Binding-site contacts:
Ligand atom C1 contacts residue GLU150 of chain 1.B at 4.1 Å.
Ligand atom C3 contacts residue ASN154 of chain 1.B at 3.8 Å.
Ligand atom C5 contacts residue THR151 of chain 1.B at 3.8 Å.
Ligand atom C1 contacts residue ASN154 of chain 1.B at 1.4 Å.
Ligand atom C5 contacts residue ASN154 of chain 1.B at 3.7 Å.
Ligand atom O6 contacts residue GLU150 of chain 1.B at 3.7 Å.
Ligand atom C1 contacts residue THR151 of chain 1.B at 4.3 Å.
Ligand atom C4 contacts residue ASN154 of chain 1.B at 4.2 Å.
Ligand atom O7 contacts residue ASN154 of chain 1.B at 3.5 Å (h-bond).
Ligand atom C2 contacts residue ASN154 of chain 1.B at 2.5 Å.
Ligand atom C8 contacts residue THR156 of chain 1.B at 4.0 Å.
Ligand atom C6 contacts residue GLN147 of chain 1.B at 3.7 Å.
Ligand atom N2 contacts residue ASN154 of chain 1.B at 2.9 Å (h-bond).
Ligand atom C2 contacts residue THR156 of chain 1.B at 4.3 Å.
Ligand atom C7 contacts residue ASN154 of chain 1.B at 3.2 Å.
Ligand atom O6 contacts residue GLN147 of chain 1.B at 3.1 Å (h-bond).
Ligand atom C6 contacts residue THR151 of chain 1.B at 3.9 Å.
Ligand atom C5 contacts residue GLU150 of chain 1.B at 4.3 Å.
Ligand atom O5 contacts residue THR151 of chain 1.B at 4.1 Å.
Ligand atom C1 contacts residue THR156 of chain 1.B at 3.5 Å.
Ligand atom C6 contacts residue GLU150 of chain 1.B at 4.1 Å.
Ligand atom O5 contacts residue ASN154 of chain 1.B at 2.4 Å (h-bond).
Ligand atom O5 contacts residue GLU150 of chain 1.B at 3.3 Å.
Ligand atom C5 contacts residue THR156 of chain 1.B at 4.4 Å.
Ligand atom O5 contacts residue THR156 of chain 1.B at 4.3 Å.
Ligand atom N2 contacts residue THR156 of chain 1.B at 3.8 Å.
Ligand atom C7 contacts residue THR156 of chain 1.B at 4.4 Å.
Ligand atom C8 contacts residue ASN154 of chain 1.B at 4.1 Å.
Ligand atom N2 contacts residue GLN147 of chain 1.B at 4.4 Å.

A small-molecule ligand and the protein it binds are described below.
Small molecule (SMILES): CC(=O)N[C@H]1[C@H](O[C@H]2[C@H](O)[C@@H](NC(C)=O)CO[C@@H]2CO)O[C@H](CO)[C@@H](O)[C@@H]1O

Sequence of chain 1.B:
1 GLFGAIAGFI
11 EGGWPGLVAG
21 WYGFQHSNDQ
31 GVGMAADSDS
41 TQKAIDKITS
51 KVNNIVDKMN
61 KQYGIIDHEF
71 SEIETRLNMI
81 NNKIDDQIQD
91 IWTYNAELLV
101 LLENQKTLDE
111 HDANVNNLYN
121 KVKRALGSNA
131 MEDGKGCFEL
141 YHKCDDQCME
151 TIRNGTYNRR